A protein and the small-molecule ligand that binds it are described below.
Small molecule (SMILES): CC(=O)N[C@@H]1[C@@H](O)[C@H](O)[C@@H](CO)O[C@H]1O

Sequence of chain 1.I:
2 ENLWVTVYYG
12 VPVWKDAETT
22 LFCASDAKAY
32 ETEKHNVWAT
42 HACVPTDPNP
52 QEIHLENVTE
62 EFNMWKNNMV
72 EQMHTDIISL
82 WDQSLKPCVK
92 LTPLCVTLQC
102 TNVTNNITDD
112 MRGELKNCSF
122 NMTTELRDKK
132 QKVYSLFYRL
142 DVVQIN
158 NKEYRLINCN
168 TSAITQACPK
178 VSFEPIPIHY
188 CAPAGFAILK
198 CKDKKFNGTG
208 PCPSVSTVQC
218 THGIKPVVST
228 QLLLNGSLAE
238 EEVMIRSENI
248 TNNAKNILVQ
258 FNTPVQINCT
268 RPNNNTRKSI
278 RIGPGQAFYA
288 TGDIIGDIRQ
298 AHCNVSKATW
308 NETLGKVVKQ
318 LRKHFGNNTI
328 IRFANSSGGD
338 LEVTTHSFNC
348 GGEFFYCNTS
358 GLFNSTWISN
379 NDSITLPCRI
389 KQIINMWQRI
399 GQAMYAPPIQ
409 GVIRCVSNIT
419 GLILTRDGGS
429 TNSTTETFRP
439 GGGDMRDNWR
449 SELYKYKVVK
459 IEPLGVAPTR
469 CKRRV

Binding-site contacts:
Ligand atom O7 contacts residue GLY312 of chain 1.I at 4.4 Å.
Ligand atom C4 contacts residue ASN308 of chain 1.I at 4.2 Å.
Ligand atom O5 contacts residue ASN308 of chain 1.I at 2.3 Å (h-bond).
Ligand atom N2 contacts residue ASN308 of chain 1.I at 2.9 Å (h-bond).
Ligand atom C3 contacts residue ASN308 of chain 1.I at 3.8 Å.
Ligand atom C7 contacts residue ASN308 of chain 1.I at 3.7 Å.
Ligand atom O7 contacts residue TRP364 of chain 1.I at 3.6 Å.
Ligand atom C2 contacts residue ASN308 of chain 1.I at 2.5 Å.
Ligand atom C6 contacts residue ASN308 of chain 1.I at 4.3 Å.
Ligand atom O7 contacts residue ASN308 of chain 1.I at 3.2 Å (h-bond).
Ligand atom C3 contacts residue TRP364 of chain 1.I at 4.5 Å (hydrophobic).
Ligand atom O6 contacts residue ASN308 of chain 1.I at 4.1 Å.
Ligand atom O3 contacts residue TRP364 of chain 1.I at 3.7 Å.
Ligand atom C1 contacts residue ASN308 of chain 1.I at 1.4 Å.
Ligand atom O7 contacts residue GLU309 of chain 1.I at 4.1 Å.
Ligand atom C2 contacts residue TRP364 of chain 1.I at 4.4 Å (hydrophobic).
Ligand atom C5 contacts residue ASN308 of chain 1.I at 3.6 Å.